Sequence of chain 1.A:
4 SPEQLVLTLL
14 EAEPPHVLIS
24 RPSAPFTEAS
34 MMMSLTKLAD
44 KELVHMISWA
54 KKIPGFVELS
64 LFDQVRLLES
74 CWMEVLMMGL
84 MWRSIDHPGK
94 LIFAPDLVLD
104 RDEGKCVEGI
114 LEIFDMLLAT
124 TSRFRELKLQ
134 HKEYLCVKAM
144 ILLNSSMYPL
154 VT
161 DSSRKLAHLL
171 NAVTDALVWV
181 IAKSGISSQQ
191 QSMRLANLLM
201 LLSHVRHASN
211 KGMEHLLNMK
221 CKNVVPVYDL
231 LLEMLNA

Binding-site contacts:
Ligand atom C6 contacts residue LEU83 of chain 1.A at 3.9 Å (hydrophobic).
Ligand atom C17 contacts residue MET35 of chain 1.A at 4.0 Å (hydrophobic).
Ligand atom C18 contacts residue LEU216 of chain 1.A at 4.0 Å (hydrophobic).
Ligand atom O17 contacts residue GLY212 of chain 1.A at 4.0 Å.
Ligand atom C16 contacts residue GLY212 of chain 1.A at 3.8 Å.
Ligand atom C1 contacts residue PHE96 of chain 1.A at 4.1 Å (hydrophobic).
Ligand atom C4 contacts residue LEU83 of chain 1.A at 4.0 Å (hydrophobic).
Ligand atom C18 contacts residue MET76 of chain 1.A at 3.5 Å (hydrophobic).
Ligand atom O17 contacts residue LEU216 of chain 1.A at 3.3 Å.
Ligand atom O3 contacts residue ARG86 of chain 1.A at 3.2 Å (salt-bridge).
Ligand atom O3 contacts residue GLU45 of chain 1.A at 2.5 Å (salt-bridge).
Ligand atom C1 contacts residue ALA42 of chain 1.A at 3.8 Å (hydrophobic).
Ligand atom C16 contacts residue ILE116 of chain 1.A at 4.2 Å (hydrophobic).
Ligand atom O3 contacts residue LEU79 of chain 1.A at 3.7 Å.
Ligand atom C16 contacts residue HIS215 of chain 1.A at 3.7 Å.
Ligand atom C2 contacts residue PHE96 of chain 1.A at 4.1 Å (hydrophobic).
Ligand atom O17 contacts residue MET35 of chain 1.A at 3.4 Å.
Ligand atom C3 contacts residue GLU45 of chain 1.A at 3.2 Å.
Ligand atom C2 contacts residue GLU45 of chain 1.A at 3.2 Å.
Ligand atom C6 contacts residue PHE96 of chain 1.A at 4.2 Å (hydrophobic).
Ligand atom C10 contacts residue PHE96 of chain 1.A at 3.7 Å (hydrophobic).
Ligand atom C18 contacts residue GLY212 of chain 1.A at 4.0 Å.
Ligand atom C15 contacts residue ILE116 of chain 1.A at 4.1 Å (hydrophobic).
Ligand atom C9 contacts residue LEU38 of chain 1.A at 4.1 Å (hydrophobic).
Ligand atom C5 contacts residue PHE96 of chain 1.A at 3.7 Å (hydrophobic).
Ligand atom C7 contacts residue LEU120 of chain 1.A at 4.1 Å (hydrophobic).
Ligand atom C2 contacts residue ALA42 of chain 1.A at 4.1 Å (hydrophobic).
Ligand atom C4 contacts residue PHE96 of chain 1.A at 4.0 Å (hydrophobic).
Ligand atom C17 contacts residue ILE113 of chain 1.A at 4.1 Å (hydrophobic).
Ligand atom C17 contacts residue HIS215 of chain 1.A at 3.7 Å.
Ligand atom O17 contacts residue HIS215 of chain 1.A at 3.1 Å (h-bond).
Ligand atom C15 contacts residue GLY212 of chain 1.A at 4.1 Å.
Ligand atom C7 contacts residue PHE96 of chain 1.A at 4.1 Å (hydrophobic).
Ligand atom C4 contacts residue LEU79 of chain 1.A at 3.8 Å (hydrophobic).
Ligand atom C2 contacts residue LEU41 of chain 1.A at 3.9 Å (hydrophobic).
Ligand atom C3 contacts residue LEU79 of chain 1.A at 4.0 Å (hydrophobic).
Ligand atom C11 contacts residue LEU38 of chain 1.A at 3.7 Å (hydrophobic).
Ligand atom C6 contacts residue MET80 of chain 1.A at 3.7 Å (hydrophobic).
Ligand atom C1 contacts residue LEU38 of chain 1.A at 3.5 Å (hydrophobic).
Ligand atom C12 contacts residue LEU38 of chain 1.A at 3.8 Å (hydrophobic).

A protein and the small-molecule ligand that binds it are described below.
Small molecule (SMILES): C[C@]12CC[C@@H]3c4ccc(O)cc4CC[C@H]3[C@@H]1CC[C@@H]2O